Binding-site contacts:
Ligand atom C7 contacts residue THR239 of chain 2.A at 4.1 Å.
Ligand atom C5 contacts residue ASN166 of chain 2.A at 3.7 Å.
Ligand atom O5 contacts residue THR168 of chain 2.A at 3.8 Å.
Ligand atom N2 contacts residue TRP237 of chain 2.A at 4.2 Å.
Ligand atom C4 contacts residue ASN166 of chain 2.A at 4.1 Å.
Ligand atom C7 contacts residue ASN166 of chain 2.A at 3.7 Å.
Ligand atom O7 contacts residue ASN166 of chain 2.A at 3.9 Å.
Ligand atom O6 contacts residue TRP237 of chain 2.A at 4.2 Å.
Ligand atom C1 contacts residue TRP237 of chain 2.A at 3.9 Å (hydrophobic).
Ligand atom O6 contacts residue THR168 of chain 2.A at 4.5 Å.
Ligand atom N2 contacts residue ASN166 of chain 2.A at 3.0 Å (h-bond).
Ligand atom N2 contacts residue THR239 of chain 2.A at 4.0 Å.
Ligand atom C8 contacts residue THR239 of chain 2.A at 3.9 Å.
Ligand atom C2 contacts residue ASN166 of chain 2.A at 2.5 Å.
Ligand atom C2 contacts residue TRP237 of chain 2.A at 4.4 Å (hydrophobic).
Ligand atom C1 contacts residue ASN166 of chain 2.A at 1.5 Å.
Ligand atom O4 contacts residue TRP237 of chain 2.A at 4.3 Å.
Ligand atom C5 contacts residue TRP237 of chain 2.A at 4.1 Å (hydrophobic).
Ligand atom C3 contacts residue ASN166 of chain 2.A at 3.8 Å.
Ligand atom O5 contacts residue ASN166 of chain 2.A at 2.4 Å (h-bond).
Ligand atom C6 contacts residue THR168 of chain 2.A at 4.3 Å.
Ligand atom C4 contacts residue TRP237 of chain 2.A at 4.2 Å (hydrophobic).
Ligand atom C6 contacts residue TRP237 of chain 2.A at 3.7 Å (hydrophobic).

Sequence of chain 2.A:
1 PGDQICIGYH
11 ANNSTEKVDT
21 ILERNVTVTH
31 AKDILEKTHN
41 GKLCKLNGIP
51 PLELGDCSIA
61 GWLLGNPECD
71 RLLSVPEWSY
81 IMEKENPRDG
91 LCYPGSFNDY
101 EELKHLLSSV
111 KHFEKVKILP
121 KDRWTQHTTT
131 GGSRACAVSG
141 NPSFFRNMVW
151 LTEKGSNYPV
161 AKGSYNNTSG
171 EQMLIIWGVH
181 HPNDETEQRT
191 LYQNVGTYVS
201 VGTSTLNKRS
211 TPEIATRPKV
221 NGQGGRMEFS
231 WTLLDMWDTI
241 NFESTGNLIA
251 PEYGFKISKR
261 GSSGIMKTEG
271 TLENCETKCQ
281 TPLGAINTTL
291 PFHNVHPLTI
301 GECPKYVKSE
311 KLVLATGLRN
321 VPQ

The small molecule below binds the protein below.
Small molecule (SMILES): CC(=O)N[C@H]1[C@H](O[C@H]2[C@H](O)[C@@H](NC(C)=O)CO[C@@H]2CO)O[C@H](CO)[C@@H](O)[C@@H]1O